Sequence of chain 2.A:
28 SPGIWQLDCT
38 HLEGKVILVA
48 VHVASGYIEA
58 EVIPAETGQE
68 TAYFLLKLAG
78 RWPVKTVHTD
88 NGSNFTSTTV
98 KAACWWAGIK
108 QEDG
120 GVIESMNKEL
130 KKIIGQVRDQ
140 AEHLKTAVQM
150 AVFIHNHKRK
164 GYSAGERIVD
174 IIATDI

Binding-site contacts:
Ligand atom O14 contacts residue GLU141 of chain 1.A at 2.7 Å (salt-bridge).
Ligand atom C9 contacts residue HIS142 of chain 1.A at 3.6 Å.
Ligand atom C31 contacts residue THR96 of chain 2.A at 3.8 Å.
Ligand atom C41 contacts residue LYS98 of chain 2.A at 3.9 Å.
Ligand atom C21 contacts residue MET149 of chain 1.A at 3.8 Å (hydrophobic).
Ligand atom C29 contacts residue ALA99 of chain 2.A at 3.8 Å (hydrophobic).
Ligand atom C21 contacts residue THR145 of chain 1.A at 3.8 Å.
Ligand atom O13 contacts residue THR145 of chain 1.A at 2.8 Å (h-bond).
Ligand atom N5 contacts residue GLN66 of chain 2.A at 3.5 Å (h-bond).
Ligand atom C39 contacts residue LYS98 of chain 2.A at 3.8 Å.
Ligand atom C9 contacts residue GLN66 of chain 2.A at 3.8 Å.
Ligand atom O14 contacts residue ALA140 of chain 1.A at 3.5 Å.
Ligand atom C42 contacts residue ALA99 of chain 2.A at 3.8 Å (hydrophobic).
Ligand atom C20 contacts residue GLN139 of chain 1.A at 3.8 Å.
Ligand atom C9 contacts residue GLU141 of chain 1.A at 3.6 Å.
Ligand atom C26 contacts residue TRP103 of chain 2.A at 3.9 Å (hydrophobic).
Ligand atom C23 contacts residue ALA100 of chain 2.A at 3.9 Å (hydrophobic).
Ligand atom C19 contacts residue THR145 of chain 1.A at 3.4 Å.
Ligand atom C26 contacts residue ALA99 of chain 2.A at 3.8 Å (hydrophobic).
Ligand atom N33 contacts residue ALA99 of chain 2.A at 3.7 Å.
Ligand atom CL1 contacts residue THR95 of chain 2.A at 3.7 Å.
Ligand atom C35 contacts residue THR95 of chain 2.A at 3.4 Å.
Ligand atom C43 contacts residue ALA99 of chain 2.A at 3.9 Å (hydrophobic).
Ligand atom O15 contacts residue HIS142 of chain 1.A at 3.7 Å.
Ligand atom C12 contacts residue THR145 of chain 1.A at 3.7 Å.
Ligand atom C18 contacts residue THR96 of chain 2.A at 3.8 Å.
Ligand atom C41 contacts residue TRP102 of chain 2.A at 3.9 Å (hydrophobic).
Ligand atom C41 contacts residue ALA99 of chain 2.A at 3.9 Å (hydrophobic).
Ligand atom C17 contacts residue GLN66 of chain 2.A at 3.9 Å.
Ligand atom C18 contacts residue GLN66 of chain 2.A at 3.8 Å.
Ligand atom C11 contacts residue THR145 of chain 1.A at 3.9 Å.
Ligand atom C30 contacts residue ALA99 of chain 2.A at 3.9 Å (hydrophobic).
Ligand atom O15 contacts residue THR145 of chain 1.A at 3.4 Å (h-bond).
Ligand atom C40 contacts residue LYS98 of chain 2.A at 3.8 Å.
Ligand atom C25 contacts residue MET149 of chain 1.A at 3.9 Å (hydrophobic).
Ligand atom O13 contacts residue HIS142 of chain 1.A at 3.1 Å (h-bond).
Ligand atom C12 contacts residue GLU141 of chain 1.A at 3.4 Å.
Ligand atom C34 contacts residue THR95 of chain 2.A at 3.7 Å.
Ligand atom O13 contacts residue GLU141 of chain 1.A at 3.3 Å (salt-bridge).
Ligand atom C16 contacts residue THR145 of chain 1.A at 3.9 Å.

The small molecule below binds the protein below.
Small molecule (SMILES): Cc1cccc(Cl)c1CN1CCc2cc(-c3cnc(C)c([C@H](OC(C)(C)C)C(=O)O)c3N3CCC(C)(C)CC3)ccc2C1

Sequence of chain 1.A:
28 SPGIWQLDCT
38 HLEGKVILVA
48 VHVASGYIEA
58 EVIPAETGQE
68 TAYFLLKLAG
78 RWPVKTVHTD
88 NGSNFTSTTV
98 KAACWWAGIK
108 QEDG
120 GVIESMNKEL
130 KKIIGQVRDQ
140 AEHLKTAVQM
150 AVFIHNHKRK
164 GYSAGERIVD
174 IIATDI